The small molecule below binds the protein below.
Small molecule (SMILES): N[C@@H](CCC(=O)O)C(=O)O

Sequence of chain 1.F:
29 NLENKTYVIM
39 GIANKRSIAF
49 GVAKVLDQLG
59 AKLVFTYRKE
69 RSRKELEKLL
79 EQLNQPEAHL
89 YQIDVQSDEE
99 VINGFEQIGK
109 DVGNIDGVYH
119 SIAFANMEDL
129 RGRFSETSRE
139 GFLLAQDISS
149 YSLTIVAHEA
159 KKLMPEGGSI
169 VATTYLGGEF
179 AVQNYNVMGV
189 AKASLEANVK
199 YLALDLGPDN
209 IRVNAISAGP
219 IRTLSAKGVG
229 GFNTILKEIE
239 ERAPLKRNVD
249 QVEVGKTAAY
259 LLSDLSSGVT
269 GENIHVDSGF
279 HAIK

Binding-site contacts:
Ligand atom O contacts residue ARG129 of chain 1.F at 2.9 Å (salt-bridge).
Ligand atom OE2 contacts residue LYS225 of chain 1.F at 3.6 Å (salt-bridge).
Ligand atom CD contacts residue LYS225 of chain 1.F at 4.4 Å.
Ligand atom N contacts residue GLY229 of chain 1.F at 3.1 Å (h-bond).
Ligand atom OE1 contacts residue VAL227 of chain 1.F at 3.4 Å (h-bond).
Ligand atom CD contacts residue GLY229 of chain 1.F at 4.1 Å.
Ligand atom OE2 contacts residue ALA224 of chain 1.F at 3.7 Å.
Ligand atom OE1 contacts residue ASN231 of chain 1.F at 4.3 Å.
Ligand atom CD contacts residue VAL227 of chain 1.F at 3.3 Å (hydrophobic).
Ligand atom CG contacts residue ARG129 of chain 1.F at 3.4 Å.
Ligand atom OXT contacts residue GLY229 of chain 1.F at 3.7 Å.
Ligand atom OE2 contacts residue VAL227 of chain 1.F at 3.1 Å (h-bond).
Ligand atom N contacts residue GLY228 of chain 1.F at 4.2 Å.
Ligand atom C contacts residue GLY228 of chain 1.F at 4.2 Å.
Ligand atom OXT contacts residue ARG129 of chain 1.F at 3.0 Å (salt-bridge).
Ligand atom OE2 contacts residue PHE230 of chain 1.F at 4.0 Å.
Ligand atom OE1 contacts residue GLY228 of chain 1.F at 3.9 Å.
Ligand atom CG contacts residue GLY228 of chain 1.F at 4.5 Å.
Ligand atom OXT contacts residue GLY228 of chain 1.F at 3.7 Å.
Ligand atom OE2 contacts residue ARG129 of chain 1.F at 4.2 Å.
Ligand atom OE1 contacts residue GLY229 of chain 1.F at 3.3 Å (h-bond).
Ligand atom CD contacts residue PHE230 of chain 1.F at 4.2 Å (hydrophobic).
Ligand atom OE1 contacts residue PHE230 of chain 1.F at 3.2 Å (h-bond).
Ligand atom CA contacts residue GLY229 of chain 1.F at 4.2 Å.
Ligand atom CD contacts residue ARG129 of chain 1.F at 4.1 Å.
Ligand atom CG contacts residue LYS225 of chain 1.F at 4.4 Å.
Ligand atom C contacts residue GLY229 of chain 1.F at 4.3 Å.
Ligand atom C contacts residue ARG129 of chain 1.F at 3.2 Å.
Ligand atom CG contacts residue VAL227 of chain 1.F at 4.2 Å (hydrophobic).
Ligand atom CD contacts residue GLY228 of chain 1.F at 4.3 Å.